Sequence of chain 3.A:
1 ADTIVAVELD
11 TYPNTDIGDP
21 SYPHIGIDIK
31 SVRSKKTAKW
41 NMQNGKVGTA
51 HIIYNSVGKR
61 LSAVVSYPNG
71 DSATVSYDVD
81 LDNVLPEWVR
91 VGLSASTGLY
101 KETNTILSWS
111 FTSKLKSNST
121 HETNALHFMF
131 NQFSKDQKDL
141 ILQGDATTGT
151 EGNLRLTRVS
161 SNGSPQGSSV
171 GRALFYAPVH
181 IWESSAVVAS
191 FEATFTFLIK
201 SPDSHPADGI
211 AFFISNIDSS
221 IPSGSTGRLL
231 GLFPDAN

Binding-site contacts:
Ligand atom C contacts residue HIS180 of chain 2.A at 4.2 Å.
Ligand atom C contacts residue ASN124 of chain 2.A at 4.0 Å.
Ligand atom CA contacts residue HIS180 of chain 2.A at 3.7 Å.
Ligand atom CG contacts residue LYS114 of chain 2.A at 4.2 Å.
Ligand atom N contacts residue ASP139 of chain 3.A at 3.9 Å.
Ligand atom CG contacts residue ASN124 of chain 2.A at 4.5 Å.
Ligand atom OXT contacts residue ASP139 of chain 3.A at 2.7 Å (salt-bridge).
Ligand atom CG contacts residue LEU115 of chain 2.A at 3.9 Å (hydrophobic).
Ligand atom O contacts residue PHE130 of chain 3.A at 3.9 Å.
Ligand atom OXT contacts residue HIS180 of chain 2.A at 3.9 Å.
Ligand atom N contacts residue LEU126 of chain 2.A at 4.0 Å.
Ligand atom O contacts residue ASN124 of chain 2.A at 3.3 Å.
Ligand atom OXT contacts residue GLN137 of chain 3.A at 4.0 Å.
Ligand atom O contacts residue ALA125 of chain 2.A at 3.4 Å (h-bond).
Ligand atom N contacts residue PRO178 of chain 2.A at 4.4 Å.
Ligand atom N contacts residue VAL179 of chain 2.A at 3.6 Å.
Ligand atom OXT contacts residue TRP88 of chain 2.A at 4.0 Å.
Ligand atom CB contacts residue ALA125 of chain 2.A at 3.7 Å (hydrophobic).
Ligand atom OXT contacts residue ASN124 of chain 2.A at 4.3 Å.
Ligand atom C contacts residue PHE130 of chain 3.A at 4.2 Å (hydrophobic).
Ligand atom C contacts residue ASP139 of chain 3.A at 3.4 Å.
Ligand atom C contacts residue ALA125 of chain 2.A at 4.3 Å (hydrophobic).
Ligand atom O contacts residue ASP139 of chain 3.A at 4.1 Å.
Ligand atom N contacts residue HIS180 of chain 2.A at 2.7 Å (h-bond).
Ligand atom O contacts residue MET129 of chain 3.A at 3.5 Å (h-bond).
Ligand atom CA contacts residue ALA125 of chain 2.A at 4.4 Å (hydrophobic).
Ligand atom CB contacts residue LEU126 of chain 2.A at 3.8 Å (hydrophobic).
Ligand atom CB contacts residue ASN124 of chain 2.A at 3.9 Å.
Ligand atom CA contacts residue LEU126 of chain 2.A at 4.3 Å (hydrophobic).
Ligand atom OXT contacts residue PHE130 of chain 3.A at 3.6 Å.
Ligand atom CB contacts residue HIS180 of chain 2.A at 4.0 Å.
Ligand atom CG contacts residue SER113 of chain 2.A at 3.2 Å.
Ligand atom CA contacts residue ASP139 of chain 3.A at 4.1 Å.
Ligand atom CG contacts residue VAL179 of chain 2.A at 4.4 Å (hydrophobic).
Ligand atom CB contacts residue SER113 of chain 2.A at 3.9 Å.
Ligand atom CG contacts residue HIS180 of chain 2.A at 2.9 Å.

Sequence of chain 2.A:
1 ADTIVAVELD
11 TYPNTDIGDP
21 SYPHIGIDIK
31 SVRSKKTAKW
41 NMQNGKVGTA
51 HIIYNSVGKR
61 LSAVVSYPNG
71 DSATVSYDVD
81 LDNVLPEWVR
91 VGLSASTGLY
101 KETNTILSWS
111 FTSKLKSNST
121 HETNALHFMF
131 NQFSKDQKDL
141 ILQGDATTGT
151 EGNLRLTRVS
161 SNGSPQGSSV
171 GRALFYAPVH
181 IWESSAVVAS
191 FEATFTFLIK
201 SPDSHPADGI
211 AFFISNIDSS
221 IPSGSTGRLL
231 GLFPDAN

This protein binds this small molecule.
Small molecule (SMILES): CC[C@@H](N)C(=O)O